This protein binds this small molecule.
Small molecule (SMILES): CC(=O)N[C@@H]1[C@@H](O)[C@H](O)[C@@H](CO)O[C@H]1O

Sequence of chain 1.E:
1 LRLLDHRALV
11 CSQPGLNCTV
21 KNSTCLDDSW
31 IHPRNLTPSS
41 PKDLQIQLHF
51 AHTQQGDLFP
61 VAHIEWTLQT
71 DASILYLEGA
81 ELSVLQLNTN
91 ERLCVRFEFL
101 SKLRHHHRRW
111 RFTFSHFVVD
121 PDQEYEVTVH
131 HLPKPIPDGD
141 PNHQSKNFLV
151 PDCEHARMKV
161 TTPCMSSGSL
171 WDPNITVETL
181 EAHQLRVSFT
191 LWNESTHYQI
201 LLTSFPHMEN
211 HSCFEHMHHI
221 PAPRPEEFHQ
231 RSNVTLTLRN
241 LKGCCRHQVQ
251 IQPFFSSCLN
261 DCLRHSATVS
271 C

Binding-site contacts:
Ligand atom C8 contacts residue ASN35 of chain 1.E at 4.4 Å.
Ligand atom C5 contacts residue ASN35 of chain 1.E at 3.7 Å.
Ligand atom C7 contacts residue ILE136 of chain 1.E at 4.1 Å (hydrophobic).
Ligand atom C8 contacts residue THR93 of chain 1.C at 4.5 Å.
Ligand atom C3 contacts residue ASN35 of chain 1.E at 3.8 Å.
Ligand atom C6 contacts residue ASN35 of chain 1.E at 4.5 Å.
Ligand atom C2 contacts residue ASN35 of chain 1.E at 2.5 Å.
Ligand atom O7 contacts residue ASN35 of chain 1.E at 3.2 Å (h-bond).
Ligand atom O5 contacts residue ASN35 of chain 1.E at 2.4 Å (h-bond).
Ligand atom C1 contacts residue ASN35 of chain 1.E at 1.4 Å.
Ligand atom O7 contacts residue ILE136 of chain 1.E at 3.6 Å.
Ligand atom O7 contacts residue ARG34 of chain 1.E at 4.0 Å.
Ligand atom C4 contacts residue ASN35 of chain 1.E at 4.2 Å.
Ligand atom C7 contacts residue ASN35 of chain 1.E at 3.2 Å.
Ligand atom C8 contacts residue ILE136 of chain 1.E at 3.7 Å (hydrophobic).
Ligand atom N2 contacts residue ASN35 of chain 1.E at 2.9 Å (h-bond).

Sequence of chain 1.C:
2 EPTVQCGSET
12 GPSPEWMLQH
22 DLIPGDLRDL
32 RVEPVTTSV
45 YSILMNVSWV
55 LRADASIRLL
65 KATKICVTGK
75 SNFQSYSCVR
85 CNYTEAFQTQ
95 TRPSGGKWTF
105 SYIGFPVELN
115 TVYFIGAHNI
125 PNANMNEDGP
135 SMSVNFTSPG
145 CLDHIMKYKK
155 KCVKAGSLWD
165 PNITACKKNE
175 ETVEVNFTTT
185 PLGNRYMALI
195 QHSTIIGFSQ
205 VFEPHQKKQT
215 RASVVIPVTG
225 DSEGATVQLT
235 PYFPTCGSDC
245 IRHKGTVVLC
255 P